Binding-site contacts:
Ligand atom C contacts residue TRP33 of chain 1.A at 3.4 Å (hydrophobic).
Ligand atom OG contacts residue TYR237 of chain 1.A at 3.1 Å (h-bond).
Ligand atom OE2 contacts residue TYR237 of chain 1.A at 3.6 Å.
Ligand atom CA contacts residue TYR239 of chain 1.A at 3.2 Å (hydrophobic).
Ligand atom O contacts residue TYR57 of chain 1.A at 3.4 Å.
Ligand atom CD2 contacts residue HIS52 of chain 1.A at 3.7 Å.
Ligand atom CE1 contacts residue TYR57 of chain 1.A at 3.5 Å (hydrophobic).
Ligand atom CD1 contacts residue LYS31 of chain 1.A at 3.2 Å.
Ligand atom O contacts residue ASN59 of chain 1.A at 3.1 Å (h-bond).
Ligand atom CB contacts residue TRP33 of chain 1.A at 3.6 Å (hydrophobic).
Ligand atom N contacts residue TRP33 of chain 1.A at 3.3 Å.
Ligand atom CD1 contacts residue TYR57 of chain 1.A at 3.5 Å (hydrophobic).
Ligand atom CG contacts residue HIS234 of chain 1.A at 3.6 Å.
Ligand atom C contacts residue TYR239 of chain 1.A at 3.3 Å (hydrophobic).
Ligand atom O contacts residue HIS169 of chain 1.A at 3.4 Å (h-bond).
Ligand atom CD contacts residue HIS234 of chain 1.A at 3.1 Å.
Ligand atom C contacts residue TRP33 of chain 1.A at 3.3 Å (hydrophobic).
Ligand atom OE1 contacts residue TYR237 of chain 1.A at 2.9 Å (h-bond).
Ligand atom O contacts residue HIS234 of chain 1.A at 3.2 Å.
Ligand atom O contacts residue SER55 of chain 1.A at 2.6 Å (h-bond).
Ligand atom OG contacts residue TYR239 of chain 1.A at 2.7 Å (h-bond).
Ligand atom OE1 contacts residue GLU236 of chain 1.A at 3.5 Å.
Ligand atom CB contacts residue ASP99 of chain 1.A at 3.7 Å.
Ligand atom O contacts residue TRP33 of chain 1.A at 3.4 Å.
Ligand atom OG1 contacts residue TYR237 of chain 1.A at 3.2 Å.
Ligand atom CB contacts residue ASP50 of chain 1.A at 3.2 Å.
Ligand atom N contacts residue TYR239 of chain 1.A at 3.2 Å (h-bond).
Ligand atom CB contacts residue TYR175 of chain 1.A at 3.5 Å (hydrophobic).
Ligand atom CA contacts residue TRP33 of chain 1.A at 3.5 Å (hydrophobic).
Ligand atom C contacts residue HIS169 of chain 1.A at 3.2 Å.
Ligand atom OG contacts residue ASP50 of chain 1.A at 2.5 Å (salt-bridge).
Ligand atom O contacts residue TRP33 of chain 1.A at 3.6 Å (h-bond).
Ligand atom OXT contacts residue HIS169 of chain 1.A at 2.9 Å (h-bond).
Ligand atom CD contacts residue LEU235 of chain 1.A at 3.5 Å (hydrophobic).
Ligand atom O contacts residue TYR239 of chain 1.A at 3.5 Å (h-bond).
Ligand atom CG contacts residue TYR239 of chain 1.A at 3.4 Å (hydrophobic).
Ligand atom CD contacts residue TYR237 of chain 1.A at 3.4 Å (hydrophobic).
Ligand atom N contacts residue TRP33 of chain 1.A at 3.6 Å.
Ligand atom N contacts residue TYR237 of chain 1.A at 3.0 Å (h-bond).
Ligand atom O contacts residue TRP33 of chain 1.A at 2.9 Å (h-bond).

The small molecule below binds the protein below.
Small molecule (SMILES): CC[C@H](C)[C@H](N)C(=O)N[C@@H](CC(N)=O)C(=O)N[C@@H](Cc1ccc(OS(=O)(=O)O)cc1)C(=O)N[C@@H](Cc1ccc(OS(=O)(=O)O)cc1)C(=O)N[C@H](C(=O)N[C@@H](CO)C(=O)N[C@@H](CCC(=O)O)C(=O)N1CCC[C@H]1C(=O)O)[C@@H](C)O

Sequence of chain 1.A:
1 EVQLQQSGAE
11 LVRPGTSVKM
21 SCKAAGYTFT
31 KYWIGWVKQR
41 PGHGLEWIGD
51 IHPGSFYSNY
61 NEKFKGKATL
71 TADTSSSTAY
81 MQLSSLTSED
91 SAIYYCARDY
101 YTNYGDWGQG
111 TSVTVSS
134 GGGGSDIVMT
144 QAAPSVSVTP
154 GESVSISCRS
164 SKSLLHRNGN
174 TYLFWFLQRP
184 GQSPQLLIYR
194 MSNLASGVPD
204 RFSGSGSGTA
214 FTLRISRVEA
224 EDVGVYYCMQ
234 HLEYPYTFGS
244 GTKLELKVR